A protein and the small-molecule ligand that binds it are described below.
Small molecule (SMILES): O=C(CO)[C@H](O)[C@H](O)[C@@H](O)CO

Binding-site contacts:
Ligand atom O5 contacts residue GLY71 of chain 1.B at 3.9 Å.
Ligand atom C3 contacts residue MN1 of chain 1.G at 3.1 Å.
Ligand atom O2 contacts residue GLU246 of chain 1.B at 3.1 Å (salt-bridge).
Ligand atom O2 contacts residue ARG217 of chain 1.B at 3.1 Å (salt-bridge).
Ligand atom O1 contacts residue LEU261 of chain 1.B at 3.5 Å.
Ligand atom C1 contacts residue ARG217 of chain 1.B at 4.0 Å.
Ligand atom C4 contacts residue GLU246 of chain 1.B at 3.7 Å.
Ligand atom C5 contacts residue HIS12 of chain 1.B at 4.1 Å.
Ligand atom C1 contacts residue GLU158 of chain 1.B at 3.2 Å.
Ligand atom O6 contacts residue ALA43 of chain 1.B at 3.6 Å.
Ligand atom O1 contacts residue HIS188 of chain 1.B at 3.0 Å (h-bond).
Ligand atom O6 contacts residue SER69 of chain 1.B at 2.5 Å (h-bond).
Ligand atom C5 contacts residue SER69 of chain 1.B at 3.6 Å.
Ligand atom O2 contacts residue MN1 of chain 1.G at 2.2 Å.
Ligand atom C3 contacts residue GLU246 of chain 1.B at 3.5 Å.
Ligand atom C2 contacts residue ARG217 of chain 1.B at 3.7 Å.
Ligand atom C2 contacts residue GLU152 of chain 1.B at 3.6 Å.
Ligand atom O1 contacts residue GLU158 of chain 1.B at 2.5 Å (salt-bridge).
Ligand atom C2 contacts residue HIS188 of chain 1.B at 3.8 Å.
Ligand atom C2 contacts residue MN1 of chain 1.G at 3.0 Å.
Ligand atom C6 contacts residue SER69 of chain 1.B at 3.5 Å.
Ligand atom C5 contacts residue GLU246 of chain 1.B at 4.0 Å.
Ligand atom C1 contacts residue LEU261 of chain 1.B at 3.8 Å (hydrophobic).
Ligand atom O2 contacts residue ASP185 of chain 1.B at 3.1 Å (salt-bridge).
Ligand atom C6 contacts residue LEU257 of chain 1.B at 3.9 Å (hydrophobic).
Ligand atom O2 contacts residue GLU152 of chain 1.B at 3.0 Å (salt-bridge).
Ligand atom O3 contacts residue GLU246 of chain 1.B at 2.7 Å (salt-bridge).
Ligand atom O2 contacts residue HIS188 of chain 1.B at 3.1 Å (h-bond).
Ligand atom O6 contacts residue HIS12 of chain 1.B at 2.9 Å (h-bond).
Ligand atom O3 contacts residue MN1 of chain 1.G at 2.3 Å.
Ligand atom O1 contacts residue ARG217 of chain 1.B at 3.1 Å (salt-bridge).
Ligand atom O3 contacts residue GLU152 of chain 1.B at 3.0 Å (salt-bridge).
Ligand atom O3 contacts residue HIS211 of chain 1.B at 3.0 Å.
Ligand atom C6 contacts residue HIS12 of chain 1.B at 3.0 Å.
Ligand atom O5 contacts residue LEU70 of chain 1.B at 3.3 Å (h-bond).
Ligand atom C2 contacts residue GLU246 of chain 1.B at 3.7 Å.
Ligand atom O5 contacts residue SER69 of chain 1.B at 3.8 Å.
Ligand atom C3 contacts residue GLU152 of chain 1.B at 3.0 Å.
Ligand atom O4 contacts residue LEU116 of chain 1.B at 3.6 Å.
Ligand atom C1 contacts residue HIS188 of chain 1.B at 3.8 Å.

Sequence of chain 1.B:
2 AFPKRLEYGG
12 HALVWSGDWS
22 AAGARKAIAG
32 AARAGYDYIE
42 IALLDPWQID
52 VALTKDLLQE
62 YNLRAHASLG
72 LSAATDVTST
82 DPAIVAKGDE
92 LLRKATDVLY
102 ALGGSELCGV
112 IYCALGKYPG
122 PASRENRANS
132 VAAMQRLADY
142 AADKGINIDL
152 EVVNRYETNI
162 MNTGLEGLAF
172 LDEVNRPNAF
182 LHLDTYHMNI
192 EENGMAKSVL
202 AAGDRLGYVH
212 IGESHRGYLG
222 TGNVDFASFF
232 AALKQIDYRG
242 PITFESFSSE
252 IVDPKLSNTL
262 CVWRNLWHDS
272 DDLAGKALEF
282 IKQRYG